Sequence of chain 1.F:
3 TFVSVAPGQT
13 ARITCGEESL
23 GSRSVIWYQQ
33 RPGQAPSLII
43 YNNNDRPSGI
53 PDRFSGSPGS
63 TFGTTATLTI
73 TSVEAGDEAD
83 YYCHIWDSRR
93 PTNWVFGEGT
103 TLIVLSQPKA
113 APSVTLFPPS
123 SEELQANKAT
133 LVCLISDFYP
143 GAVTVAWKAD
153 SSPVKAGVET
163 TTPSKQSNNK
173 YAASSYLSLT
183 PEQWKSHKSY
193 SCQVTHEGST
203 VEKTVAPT

Sequence of chain 1.E:
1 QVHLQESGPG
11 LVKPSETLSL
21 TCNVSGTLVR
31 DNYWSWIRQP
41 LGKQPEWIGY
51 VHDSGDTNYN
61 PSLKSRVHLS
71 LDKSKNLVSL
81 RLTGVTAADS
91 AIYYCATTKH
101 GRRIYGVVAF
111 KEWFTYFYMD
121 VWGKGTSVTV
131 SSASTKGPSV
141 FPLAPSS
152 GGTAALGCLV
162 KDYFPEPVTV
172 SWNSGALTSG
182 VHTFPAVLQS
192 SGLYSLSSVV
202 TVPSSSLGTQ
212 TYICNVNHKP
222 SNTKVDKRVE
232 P

This protein binds this small molecule.
Small molecule (SMILES): CC(=O)N[C@H]1[C@H](O[C@H]2[C@H](O)[C@@H](NC(C)=O)CO[C@@H]2CO)O[C@H](CO)[C@@H](O[C@@H]2O[C@H](CO)[C@@H](O)[C@H](O)[C@@H]2O)[C@@H]1O

Sequence of chain 1.D:
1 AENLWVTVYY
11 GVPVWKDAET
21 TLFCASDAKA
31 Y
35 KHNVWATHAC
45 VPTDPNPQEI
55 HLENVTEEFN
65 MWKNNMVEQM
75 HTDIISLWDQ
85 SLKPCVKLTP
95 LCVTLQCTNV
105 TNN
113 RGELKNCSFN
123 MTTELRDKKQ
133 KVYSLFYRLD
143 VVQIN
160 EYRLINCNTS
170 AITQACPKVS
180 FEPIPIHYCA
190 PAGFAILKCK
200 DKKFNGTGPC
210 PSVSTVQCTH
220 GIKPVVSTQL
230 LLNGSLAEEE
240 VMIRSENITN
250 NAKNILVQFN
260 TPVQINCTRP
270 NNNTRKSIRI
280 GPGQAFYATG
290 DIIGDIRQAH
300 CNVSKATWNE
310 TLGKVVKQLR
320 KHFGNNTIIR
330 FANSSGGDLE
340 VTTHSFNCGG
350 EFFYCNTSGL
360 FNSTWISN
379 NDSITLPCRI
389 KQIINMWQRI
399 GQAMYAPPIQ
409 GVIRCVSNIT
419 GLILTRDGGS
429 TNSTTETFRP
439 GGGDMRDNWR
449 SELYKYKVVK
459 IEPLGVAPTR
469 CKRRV

Binding-site contacts:
Ligand atom C3 contacts residue THR94 of chain 1.F at 3.9 Å.
Ligand atom O7 contacts residue ASP89 of chain 1.F at 4.5 Å.
Ligand atom C7 contacts residue PHE114 of chain 1.E at 3.6 Å (hydrophobic).
Ligand atom C7 contacts residue ASN107 of chain 1.D at 3.1 Å.
Ligand atom C8 contacts residue ASP89 of chain 1.F at 3.3 Å.
Ligand atom C8 contacts residue ARG92 of chain 1.F at 4.3 Å.
Ligand atom O7 contacts residue PHE114 of chain 1.E at 3.3 Å.
Ligand atom O6 contacts residue THR115 of chain 1.E at 2.9 Å (h-bond).
Ligand atom C8 contacts residue TRP88 of chain 1.F at 4.0 Å (hydrophobic).
Ligand atom N2 contacts residue THR94 of chain 1.F at 3.6 Å.
Ligand atom N2 contacts residue ASN107 of chain 1.D at 2.9 Å (h-bond).
Ligand atom C5 contacts residue ASN107 of chain 1.D at 3.7 Å.
Ligand atom C4 contacts residue ASN107 of chain 1.D at 4.3 Å.
Ligand atom C7 contacts residue ASN58 of chain 1.E at 4.0 Å.
Ligand atom C2 contacts residue THR94 of chain 1.F at 4.2 Å.
Ligand atom C6 contacts residue THR115 of chain 1.E at 4.2 Å.
Ligand atom O5 contacts residue ASN107 of chain 1.D at 2.4 Å (h-bond).
Ligand atom O4 contacts residue ASP56 of chain 1.E at 4.0 Å.
Ligand atom C5 contacts residue ASP56 of chain 1.E at 4.4 Å.
Ligand atom C3 contacts residue ASP56 of chain 1.E at 3.7 Å.
Ligand atom O3 contacts residue THR115 of chain 1.E at 4.3 Å.
Ligand atom C8 contacts residue PHE114 of chain 1.E at 3.6 Å (hydrophobic).
Ligand atom N2 contacts residue PHE114 of chain 1.E at 4.5 Å.
Ligand atom O7 contacts residue ASN107 of chain 1.D at 2.9 Å (h-bond).
Ligand atom C4 contacts residue ASP56 of chain 1.E at 4.2 Å.
Ligand atom C2 contacts residue ASN107 of chain 1.D at 2.5 Å.
Ligand atom C8 contacts residue ASN107 of chain 1.D at 4.3 Å.
Ligand atom C3 contacts residue ASN107 of chain 1.D at 3.8 Å.
Ligand atom O3 contacts residue ASP56 of chain 1.E at 4.3 Å.
Ligand atom C7 contacts residue ASP89 of chain 1.F at 4.2 Å.
Ligand atom C1 contacts residue ASN107 of chain 1.D at 1.4 Å.
Ligand atom O3 contacts residue THR94 of chain 1.F at 4.3 Å.
Ligand atom O7 contacts residue ASN58 of chain 1.E at 2.8 Å (h-bond).